Sequence of chain 1.D:
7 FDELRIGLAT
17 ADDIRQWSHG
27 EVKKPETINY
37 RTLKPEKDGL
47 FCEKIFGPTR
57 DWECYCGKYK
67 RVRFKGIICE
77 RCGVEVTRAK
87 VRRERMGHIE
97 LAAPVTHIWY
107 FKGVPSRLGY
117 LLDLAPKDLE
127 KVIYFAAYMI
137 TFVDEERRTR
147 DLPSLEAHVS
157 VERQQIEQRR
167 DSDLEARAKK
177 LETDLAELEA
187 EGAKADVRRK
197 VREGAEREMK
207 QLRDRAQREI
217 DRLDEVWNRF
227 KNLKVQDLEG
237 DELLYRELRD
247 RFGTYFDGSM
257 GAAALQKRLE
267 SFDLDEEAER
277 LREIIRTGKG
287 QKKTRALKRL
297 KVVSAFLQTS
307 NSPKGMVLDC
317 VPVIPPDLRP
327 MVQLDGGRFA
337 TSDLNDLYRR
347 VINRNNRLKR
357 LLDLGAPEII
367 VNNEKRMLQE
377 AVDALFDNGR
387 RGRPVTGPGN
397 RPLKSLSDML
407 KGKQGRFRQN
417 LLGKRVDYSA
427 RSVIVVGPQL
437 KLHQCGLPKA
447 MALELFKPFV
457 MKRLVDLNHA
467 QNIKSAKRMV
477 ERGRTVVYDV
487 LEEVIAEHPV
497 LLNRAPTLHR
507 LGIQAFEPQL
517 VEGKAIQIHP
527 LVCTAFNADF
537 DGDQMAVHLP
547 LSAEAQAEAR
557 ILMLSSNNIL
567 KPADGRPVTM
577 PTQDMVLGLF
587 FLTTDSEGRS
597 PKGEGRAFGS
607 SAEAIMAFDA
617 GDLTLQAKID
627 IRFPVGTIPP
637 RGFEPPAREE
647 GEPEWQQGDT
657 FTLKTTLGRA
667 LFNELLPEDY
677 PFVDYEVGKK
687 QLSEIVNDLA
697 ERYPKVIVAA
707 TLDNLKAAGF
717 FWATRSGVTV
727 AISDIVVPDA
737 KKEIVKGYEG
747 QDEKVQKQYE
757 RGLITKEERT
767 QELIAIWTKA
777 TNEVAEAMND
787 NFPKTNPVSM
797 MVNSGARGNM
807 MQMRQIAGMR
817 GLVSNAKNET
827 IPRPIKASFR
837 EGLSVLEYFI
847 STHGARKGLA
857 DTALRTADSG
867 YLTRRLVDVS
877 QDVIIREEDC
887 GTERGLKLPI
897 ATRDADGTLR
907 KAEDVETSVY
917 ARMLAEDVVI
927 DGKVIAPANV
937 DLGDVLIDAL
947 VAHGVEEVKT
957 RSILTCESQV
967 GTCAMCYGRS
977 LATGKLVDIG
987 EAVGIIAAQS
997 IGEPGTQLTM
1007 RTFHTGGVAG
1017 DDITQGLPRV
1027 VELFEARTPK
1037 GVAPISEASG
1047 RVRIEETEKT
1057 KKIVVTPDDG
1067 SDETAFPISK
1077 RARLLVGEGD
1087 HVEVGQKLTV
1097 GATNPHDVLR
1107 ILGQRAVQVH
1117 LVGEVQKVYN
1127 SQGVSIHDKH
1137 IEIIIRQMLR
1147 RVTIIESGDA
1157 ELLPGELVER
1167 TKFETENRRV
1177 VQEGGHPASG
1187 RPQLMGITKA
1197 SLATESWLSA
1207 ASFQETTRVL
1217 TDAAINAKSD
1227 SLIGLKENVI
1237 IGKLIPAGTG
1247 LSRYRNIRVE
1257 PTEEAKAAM

This protein binds this small molecule.
Small molecule (SMILES): Nc1nc(=O)c2ncn([C@@H]3O[C@H](CO[P](=O)(O)O[C@H]4[C@@H](O)[C@H](n5cnc6c(=O)nc(N)[nH]c65)O[C@@H]4CO[P](=O)(O)O[C@H]4[C@@H](O)[C@H](n5cnc6c(N)ncnc65)O[C@@H]4CO[P](=O)(O)O[C@H]4[C@@H](O)[C@H](n5ccc(=O)[nH]c5=O)O[C@@H]4CO[P](=O)(O)O[C@H]4[C@@H](O)[C@H](n5cnc6c(=O)nc(N)[nH]c65)O[C@@H]4CO)[C@@H](O)[C@H]3O)c2[nH]1

Sequence of chain 1.F:
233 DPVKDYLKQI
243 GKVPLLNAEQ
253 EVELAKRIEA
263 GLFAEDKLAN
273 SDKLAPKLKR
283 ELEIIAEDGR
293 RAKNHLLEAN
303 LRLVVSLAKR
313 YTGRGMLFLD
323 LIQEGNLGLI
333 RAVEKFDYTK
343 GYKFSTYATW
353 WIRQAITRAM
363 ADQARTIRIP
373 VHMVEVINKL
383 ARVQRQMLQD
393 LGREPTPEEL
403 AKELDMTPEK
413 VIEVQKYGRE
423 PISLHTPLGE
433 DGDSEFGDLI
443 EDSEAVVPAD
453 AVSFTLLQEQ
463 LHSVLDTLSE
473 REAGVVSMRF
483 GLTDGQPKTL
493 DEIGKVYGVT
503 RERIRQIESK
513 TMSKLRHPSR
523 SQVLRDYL

Sequence of chain 1.C:
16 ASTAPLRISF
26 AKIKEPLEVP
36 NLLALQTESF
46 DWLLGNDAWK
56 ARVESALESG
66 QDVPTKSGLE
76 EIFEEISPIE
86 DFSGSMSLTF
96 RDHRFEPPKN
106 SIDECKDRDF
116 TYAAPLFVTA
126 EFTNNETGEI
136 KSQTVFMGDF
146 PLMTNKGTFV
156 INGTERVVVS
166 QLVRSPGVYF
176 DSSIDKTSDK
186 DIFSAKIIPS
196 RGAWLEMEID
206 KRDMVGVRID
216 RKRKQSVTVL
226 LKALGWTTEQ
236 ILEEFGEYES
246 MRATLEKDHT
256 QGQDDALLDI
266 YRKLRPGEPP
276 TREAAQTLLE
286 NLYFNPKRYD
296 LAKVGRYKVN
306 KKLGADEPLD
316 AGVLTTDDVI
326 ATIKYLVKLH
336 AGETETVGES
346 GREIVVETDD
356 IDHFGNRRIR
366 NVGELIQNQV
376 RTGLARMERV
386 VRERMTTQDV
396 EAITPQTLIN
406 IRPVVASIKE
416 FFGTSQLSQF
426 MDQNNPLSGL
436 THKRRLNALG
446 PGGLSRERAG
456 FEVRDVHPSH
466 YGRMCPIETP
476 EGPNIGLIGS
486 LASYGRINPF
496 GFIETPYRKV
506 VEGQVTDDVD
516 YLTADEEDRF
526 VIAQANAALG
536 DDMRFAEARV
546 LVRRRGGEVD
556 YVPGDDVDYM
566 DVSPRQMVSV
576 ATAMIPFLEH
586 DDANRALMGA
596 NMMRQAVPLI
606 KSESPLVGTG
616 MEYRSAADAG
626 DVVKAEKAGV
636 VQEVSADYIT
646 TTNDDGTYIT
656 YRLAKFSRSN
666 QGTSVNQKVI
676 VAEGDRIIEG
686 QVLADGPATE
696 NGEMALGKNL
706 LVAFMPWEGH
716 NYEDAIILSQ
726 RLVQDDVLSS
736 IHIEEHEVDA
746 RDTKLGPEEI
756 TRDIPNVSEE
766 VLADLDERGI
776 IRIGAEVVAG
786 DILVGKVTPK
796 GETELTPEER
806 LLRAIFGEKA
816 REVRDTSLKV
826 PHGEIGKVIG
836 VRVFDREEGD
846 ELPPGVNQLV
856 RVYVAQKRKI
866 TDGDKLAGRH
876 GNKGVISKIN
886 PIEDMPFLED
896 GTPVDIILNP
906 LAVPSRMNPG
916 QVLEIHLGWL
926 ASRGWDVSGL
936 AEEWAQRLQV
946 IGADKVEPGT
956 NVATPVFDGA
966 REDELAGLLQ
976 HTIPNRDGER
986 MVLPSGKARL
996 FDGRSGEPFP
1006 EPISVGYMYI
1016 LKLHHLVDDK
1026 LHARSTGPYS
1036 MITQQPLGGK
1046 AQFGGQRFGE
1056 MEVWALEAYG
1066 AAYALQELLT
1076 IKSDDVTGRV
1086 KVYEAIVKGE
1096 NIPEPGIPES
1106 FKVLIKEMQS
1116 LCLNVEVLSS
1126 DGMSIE

Binding-site contacts:
Ligand atom O3' contacts residue ARG440 of chain 1.C at 3.4 Å (salt-bridge).
Ligand atom C4' contacts residue HIS1020 of chain 1.C at 3.3 Å.
Ligand atom OP1 contacts residue GLU476 of chain 1.C at 3.3 Å (salt-bridge).
Ligand atom O2' contacts residue HIS1020 of chain 1.C at 3.6 Å.
Ligand atom OP1 contacts residue PRO475 of chain 1.C at 3.4 Å.
Ligand atom C3' contacts residue MG1 of chain 1.N at 3.2 Å.
Ligand atom C1' contacts residue HIS1020 of chain 1.C at 3.3 Å.
Ligand atom O3' contacts residue ASP539 of chain 1.D at 3.3 Å (salt-bridge).
Ligand atom O5' contacts residue ASP433 of chain 1.F at 3.2 Å (salt-bridge).
Ligand atom OP1 contacts residue GLN600 of chain 1.C at 3.2 Å (h-bond).
Ligand atom O3' contacts residue ARG500 of chain 1.D at 3.7 Å.
Ligand atom C5' contacts residue ASP433 of chain 1.F at 3.5 Å.
Ligand atom OP1 contacts residue ARG451 of chain 1.C at 3.8 Å.
Ligand atom N7 contacts residue GLU432 of chain 1.F at 3.5 Å.
Ligand atom OP2 contacts residue ARG451 of chain 1.C at 3.0 Å (salt-bridge).
Ligand atom O3' contacts residue LYS870 of chain 1.C at 3.6 Å (salt-bridge).
Ligand atom O4' contacts residue HIS1020 of chain 1.C at 2.9 Å.
Ligand atom OP1 contacts residue ARG440 of chain 1.C at 3.1 Å (salt-bridge).
Ligand atom P contacts residue GLN600 of chain 1.C at 3.8 Å.
Ligand atom O2' contacts residue HIS1020 of chain 1.C at 3.8 Å.
Ligand atom N7 contacts residue GLY431 of chain 1.F at 3.7 Å.
Ligand atom C4' contacts residue GLY538 of chain 1.D at 3.3 Å.
Ligand atom O5' contacts residue ASN479 of chain 1.C at 3.8 Å.
Ligand atom OP1 contacts residue LEU444 of chain 1.C at 3.2 Å.
Ligand atom O2' contacts residue GLN600 of chain 1.C at 3.5 Å (h-bond).
Ligand atom C5' contacts residue GLY538 of chain 1.D at 3.5 Å.
Ligand atom OP2 contacts residue ASN479 of chain 1.C at 3.7 Å.
Ligand atom C5' contacts residue GLN600 of chain 1.C at 3.4 Å.
Ligand atom OP2 contacts residue PRO475 of chain 1.C at 3.7 Å.
Ligand atom O3' contacts residue GLN600 of chain 1.C at 3.4 Å (h-bond).
Ligand atom C8 contacts residue GLY431 of chain 1.F at 3.4 Å.
Ligand atom O5' contacts residue ARG599 of chain 1.C at 3.7 Å.
Ligand atom O3' contacts residue ASP535 of chain 1.D at 3.5 Å (salt-bridge).
Ligand atom C8 contacts residue GLU432 of chain 1.F at 3.8 Å.
Ligand atom OP1 contacts residue LYS878 of chain 1.C at 2.6 Å.
Ligand atom O3' contacts residue GLY538 of chain 1.D at 3.6 Å (h-bond).
Ligand atom O3' contacts residue MG1 of chain 1.N at 1.9 Å.
Ligand atom N9 contacts residue GLY431 of chain 1.F at 3.9 Å.
Ligand atom O2' contacts residue ARG500 of chain 1.D at 3.6 Å (salt-bridge).
Ligand atom O6 contacts residue GLU432 of chain 1.F at 3.1 Å.